Binding-site contacts:
Ligand atom CAE contacts residue LEU45 of chain 1.B at 3.5 Å (hydrophobic).
Ligand atom CAZ contacts residue ILE97 of chain 1.B at 4.0 Å (hydrophobic).
Ligand atom CAX contacts residue LEU43 of chain 1.B at 3.9 Å (hydrophobic).
Ligand atom CAA contacts residue PRO33 of chain 1.B at 3.9 Å (hydrophobic).
Ligand atom CAU contacts residue ASP96 of chain 1.B at 4.0 Å.
Ligand atom CAJ contacts residue ASP96 of chain 1.B at 3.9 Å.
Ligand atom CAI contacts residue MET100 of chain 1.B at 3.8 Å (hydrophobic).
Ligand atom CLAH contacts residue MET100 of chain 1.B at 3.9 Å.
Ligand atom OAG contacts residue ASN91 of chain 1.B at 4.0 Å.
Ligand atom CAS contacts residue ASN91 of chain 1.B at 4.1 Å.
Ligand atom CAV contacts residue VAL38 of chain 1.B at 4.0 Å (hydrophobic).
Ligand atom SAR contacts residue PRO33 of chain 1.B at 3.6 Å.
Ligand atom CAA contacts residue VAL38 of chain 1.B at 3.7 Å (hydrophobic).
Ligand atom CAY contacts residue PRO33 of chain 1.B at 4.1 Å (hydrophobic).
Ligand atom NAN contacts residue ILE97 of chain 1.B at 4.0 Å.
Ligand atom CAI contacts residue PRO33 of chain 1.B at 4.0 Å (hydrophobic).
Ligand atom NBD contacts residue ILE97 of chain 1.B at 3.8 Å.
Ligand atom CAB contacts residue TRP32 of chain 1.B at 3.8 Å (hydrophobic).
Ligand atom CAC contacts residue LEU43 of chain 1.B at 4.1 Å (hydrophobic).
Ligand atom CAE contacts residue LEU43 of chain 1.B at 3.1 Å (hydrophobic).
Ligand atom CAV contacts residue ILE97 of chain 1.B at 3.8 Å (hydrophobic).
Ligand atom CAI contacts residue ILE97 of chain 1.B at 3.9 Å (hydrophobic).
Ligand atom NAO contacts residue ASN91 of chain 1.B at 3.5 Å (h-bond).
Ligand atom CAT contacts residue ILE97 of chain 1.B at 4.0 Å (hydrophobic).
Ligand atom CBB contacts residue PRO33 of chain 1.B at 4.1 Å (hydrophobic).
Ligand atom CAK contacts residue PRO33 of chain 1.B at 3.7 Å (hydrophobic).
Ligand atom CAK contacts residue ILE97 of chain 1.B at 3.4 Å (hydrophobic).
Ligand atom CAI contacts residue TRP32 of chain 1.B at 3.8 Å (hydrophobic).
Ligand atom CLAH contacts residue ASP96 of chain 1.B at 3.4 Å.
Ligand atom NAO contacts residue ILE97 of chain 1.B at 3.9 Å.
Ligand atom NAP contacts residue ILE97 of chain 1.B at 4.1 Å.
Ligand atom CAA contacts residue PHE34 of chain 1.B at 3.7 Å (hydrophobic).
Ligand atom CAL contacts residue ILE97 of chain 1.B at 4.0 Å (hydrophobic).
Ligand atom CAU contacts residue MET100 of chain 1.B at 4.0 Å (hydrophobic).
Ligand atom CAX contacts residue PRO33 of chain 1.B at 4.0 Å (hydrophobic).
Ligand atom CAM contacts residue ASN91 of chain 1.B at 3.3 Å.
Ligand atom CAW contacts residue ILE97 of chain 1.B at 3.7 Å (hydrophobic).
Ligand atom CAC contacts residue TRP32 of chain 1.B at 3.5 Å (hydrophobic).
Ligand atom SAR contacts residue LEU43 of chain 1.B at 3.9 Å.
Ligand atom NAP contacts residue ASN91 of chain 1.B at 3.2 Å (h-bond).

Sequence of chain 1.B:
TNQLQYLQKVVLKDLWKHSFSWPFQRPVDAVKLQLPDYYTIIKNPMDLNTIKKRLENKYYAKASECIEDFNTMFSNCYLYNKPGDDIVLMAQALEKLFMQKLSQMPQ

The protein below binds the small molecule below.
Small molecule (SMILES): Cc1sc2c(c1C)C(c1ccc(Cl)cc1)=N[C@@H](CC(=O)OC(C)(C)C)c1[nH]nc(C)[n+]1-2